Sequence of chain 1.W:
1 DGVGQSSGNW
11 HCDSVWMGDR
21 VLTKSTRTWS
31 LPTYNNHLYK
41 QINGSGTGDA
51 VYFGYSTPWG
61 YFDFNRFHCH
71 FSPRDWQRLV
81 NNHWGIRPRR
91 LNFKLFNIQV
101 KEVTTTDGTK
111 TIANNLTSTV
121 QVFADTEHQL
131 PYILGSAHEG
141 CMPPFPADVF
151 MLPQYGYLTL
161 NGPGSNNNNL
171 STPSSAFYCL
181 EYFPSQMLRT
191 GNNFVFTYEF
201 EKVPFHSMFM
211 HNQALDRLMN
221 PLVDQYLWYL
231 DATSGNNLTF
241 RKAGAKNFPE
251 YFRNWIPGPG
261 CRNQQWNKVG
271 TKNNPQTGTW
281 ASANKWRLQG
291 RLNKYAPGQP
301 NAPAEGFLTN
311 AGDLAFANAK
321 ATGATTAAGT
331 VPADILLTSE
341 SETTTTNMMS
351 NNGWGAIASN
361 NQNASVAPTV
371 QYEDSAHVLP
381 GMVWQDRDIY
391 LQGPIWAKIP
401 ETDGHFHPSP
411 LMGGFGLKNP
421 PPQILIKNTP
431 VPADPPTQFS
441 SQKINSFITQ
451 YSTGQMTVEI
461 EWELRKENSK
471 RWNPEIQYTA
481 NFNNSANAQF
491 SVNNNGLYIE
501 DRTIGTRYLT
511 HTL

Binding-site contacts:
Ligand atom N6 contacts residue PRO408 of chain 1.W at 4.0 Å.
Ligand atom C6 contacts residue SER409 of chain 1.W at 3.8 Å.
Ligand atom C2 contacts residue PRO408 of chain 1.W at 4.0 Å (hydrophobic).
Ligand atom C6 contacts residue PRO408 of chain 1.W at 3.8 Å (hydrophobic).
Ligand atom C6 contacts residue PRO204 of chain 1.W at 4.3 Å (hydrophobic).
Ligand atom N6 contacts residue SER409 of chain 1.W at 3.3 Å (h-bond).
Ligand atom O2P contacts residue HIS407 of chain 1.W at 4.1 Å.
Ligand atom N7 contacts residue PRO204 of chain 1.W at 4.1 Å.
Ligand atom C8 contacts residue HIS407 of chain 1.W at 3.4 Å.
Ligand atom C2' contacts residue HIS407 of chain 1.W at 4.0 Å.
Ligand atom N3 contacts residue PRO408 of chain 1.W at 3.6 Å.
Ligand atom N1 contacts residue GLY416 of chain 1.W at 3.1 Å (h-bond).
Ligand atom C6 contacts residue GLY416 of chain 1.W at 4.2 Å.
Ligand atom O2P contacts residue ASP403 of chain 1.Y at 3.9 Å.
Ligand atom C8 contacts residue SER409 of chain 1.W at 4.2 Å.
Ligand atom N9 contacts residue PRO408 of chain 1.W at 3.8 Å.
Ligand atom C2 contacts residue GLY416 of chain 1.W at 3.6 Å.
Ligand atom C2 contacts residue ILE399 of chain 1.W at 4.3 Å (hydrophobic).
Ligand atom C2' contacts residue PRO408 of chain 1.W at 4.3 Å (hydrophobic).
Ligand atom C1' contacts residue PRO408 of chain 1.W at 3.9 Å (hydrophobic).
Ligand atom N9 contacts residue HIS407 of chain 1.W at 4.4 Å.
Ligand atom C4 contacts residue PRO408 of chain 1.W at 3.9 Å (hydrophobic).
Ligand atom C5 contacts residue SER409 of chain 1.W at 3.7 Å.
Ligand atom C8 contacts residue PRO408 of chain 1.W at 4.4 Å (hydrophobic).
Ligand atom C5 contacts residue PRO204 of chain 1.W at 4.1 Å (hydrophobic).
Ligand atom O2P contacts residue GLY404 of chain 1.Y at 4.2 Å.
Ligand atom C5 contacts residue PRO408 of chain 1.W at 4.2 Å (hydrophobic).
Ligand atom N6 contacts residue GLY414 of chain 1.W at 4.4 Å.
Ligand atom N1 contacts residue PRO408 of chain 1.W at 3.8 Å.
Ligand atom N6 contacts residue PRO204 of chain 1.W at 4.4 Å.
Ligand atom N7 contacts residue SER409 of chain 1.W at 3.2 Å (h-bond).
Ligand atom N6 contacts residue GLY416 of chain 1.W at 3.7 Å.
Ligand atom N7 contacts residue HIS407 of chain 1.W at 3.8 Å.
Ligand atom N6 contacts residue PHE415 of chain 1.W at 4.4 Å.
Ligand atom O1P contacts residue HIS405 of chain 1.Y at 3.9 Å.

Sequence of chain 1.Y:
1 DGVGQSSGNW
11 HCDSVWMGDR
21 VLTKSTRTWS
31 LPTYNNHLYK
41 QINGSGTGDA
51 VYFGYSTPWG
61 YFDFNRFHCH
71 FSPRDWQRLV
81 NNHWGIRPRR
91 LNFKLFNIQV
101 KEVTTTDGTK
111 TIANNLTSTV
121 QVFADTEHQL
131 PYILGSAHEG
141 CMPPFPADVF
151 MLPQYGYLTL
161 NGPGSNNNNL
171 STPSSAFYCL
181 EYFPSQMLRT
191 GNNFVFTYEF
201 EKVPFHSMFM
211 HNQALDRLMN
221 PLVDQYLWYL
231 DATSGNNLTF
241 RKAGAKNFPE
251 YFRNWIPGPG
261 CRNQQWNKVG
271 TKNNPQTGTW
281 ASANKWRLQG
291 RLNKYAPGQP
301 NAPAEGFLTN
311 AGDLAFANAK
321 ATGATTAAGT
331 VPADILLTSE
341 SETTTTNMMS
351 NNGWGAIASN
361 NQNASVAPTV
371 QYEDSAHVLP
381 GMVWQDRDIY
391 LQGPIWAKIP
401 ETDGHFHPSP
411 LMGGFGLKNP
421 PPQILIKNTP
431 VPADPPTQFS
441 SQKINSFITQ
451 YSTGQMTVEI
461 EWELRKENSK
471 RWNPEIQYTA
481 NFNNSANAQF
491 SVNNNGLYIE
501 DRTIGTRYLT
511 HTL

This small molecule binds to this protein.
Small molecule (SMILES): Nc1ncnc2c1ncn2[C@H]1C[C@H](O)[C@@H](COP(=O)(O)O)O1